A small-molecule ligand and the protein it binds are described below.
Small molecule (SMILES): O=c1ccn([C@@H]2O[C@H](CO[P](=O)(O)O[C@H]3[C@@H](O)[C@H](n4ccc(=O)[nH]c4=O)O[C@@H]3CO[P](=O)(O)O[C@H]3[C@@H](O)[C@H](n4ccc(=O)[nH]c4=O)O[C@@H]3COP(=O)=O)[C@@H](OP(=O)(O)O)[C@H]2O)c(=O)[nH]1

Binding-site contacts:
Ligand atom C2' contacts residue VAL7 of chain 1.C at 3.6 Å (hydrophobic).
Ligand atom C2 contacts residue CYS9 of chain 1.C at 3.6 Å (hydrophobic).
Ligand atom OP2 contacts residue VAL7 of chain 1.C at 3.0 Å (h-bond).
Ligand atom C6 contacts residue THR75 of chain 1.C at 3.6 Å.
Ligand atom C4 contacts residue THR75 of chain 1.C at 3.3 Å.
Ligand atom O2 contacts residue ILE71 of chain 1.C at 3.5 Å.
Ligand atom O4 contacts residue PRO14 of chain 1.A at 3.2 Å.
Ligand atom O2' contacts residue VAL7 of chain 1.C at 2.7 Å (h-bond).
Ligand atom C2 contacts residue VAL70 of chain 1.C at 3.5 Å (hydrophobic).
Ligand atom N3 contacts residue ASP57 of chain 1.A at 2.7 Å (salt-bridge).
Ligand atom OP2 contacts residue THR6 of chain 1.C at 3.5 Å.
Ligand atom OP1 contacts residue LYS69 of chain 1.C at 3.1 Å (salt-bridge).
Ligand atom N3 contacts residue CYS9 of chain 1.C at 2.8 Å (h-bond).
Ligand atom O4 contacts residue THR75 of chain 1.C at 2.6 Å (h-bond).
Ligand atom OP2 contacts residue ARG55 of chain 1.A at 2.8 Å (salt-bridge).
Ligand atom OP1 contacts residue ARG55 of chain 1.A at 2.8 Å (salt-bridge).
Ligand atom N3 contacts residue VAL70 of chain 1.C at 2.8 Å (h-bond).
Ligand atom O4 contacts residue LEU72 of chain 1.C at 3.0 Å (h-bond).
Ligand atom OP1 contacts residue GLN54 of chain 1.A at 3.0 Å (h-bond).
Ligand atom O2 contacts residue ASP57 of chain 1.A at 3.5 Å (salt-bridge).
Ligand atom O2' contacts residue GLN54 of chain 1.A at 2.8 Å (h-bond).
Ligand atom P contacts residue ARG55 of chain 1.A at 3.6 Å.
Ligand atom OP2 contacts residue LYS69 of chain 1.C at 2.7 Å (salt-bridge).
Ligand atom OP1 contacts residue THR6 of chain 1.C at 3.6 Å.
Ligand atom O2 contacts residue PHE8 of chain 1.C at 3.4 Å.
Ligand atom C2 contacts residue ASP57 of chain 1.A at 3.5 Å.
Ligand atom C4 contacts residue ASP57 of chain 1.A at 3.4 Å.
Ligand atom O4 contacts residue GLY79 of chain 1.C at 3.5 Å.
Ligand atom C2' contacts residue GLN54 of chain 1.A at 3.6 Å.
Ligand atom O2 contacts residue VAL70 of chain 1.C at 3.2 Å (h-bond).
Ligand atom O4 contacts residue ASP57 of chain 1.A at 3.3 Å (salt-bridge).
Ligand atom O3' contacts residue VAL7 of chain 1.C at 3.1 Å (h-bond).
Ligand atom O2' contacts residue PRO14 of chain 1.A at 3.2 Å.
Ligand atom C5 contacts residue THR75 of chain 1.C at 3.5 Å.
Ligand atom O2 contacts residue CYS9 of chain 1.C at 2.9 Å (h-bond).
Ligand atom O2' contacts residue PHE8 of chain 1.C at 3.4 Å.
Ligand atom N3 contacts residue LEU76 of chain 1.C at 3.5 Å.
Ligand atom O4' contacts residue ILE71 of chain 1.C at 3.6 Å.
Ligand atom O5' contacts residue LYS69 of chain 1.C at 3.5 Å (salt-bridge).
Ligand atom C6 contacts residue VAL105 of chain 1.C at 3.6 Å (hydrophobic).

Sequence of chain 1.A:
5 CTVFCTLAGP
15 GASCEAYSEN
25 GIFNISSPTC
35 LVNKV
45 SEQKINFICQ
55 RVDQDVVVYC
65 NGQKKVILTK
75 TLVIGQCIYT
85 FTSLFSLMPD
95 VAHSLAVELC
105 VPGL

Sequence of chain 1.C:
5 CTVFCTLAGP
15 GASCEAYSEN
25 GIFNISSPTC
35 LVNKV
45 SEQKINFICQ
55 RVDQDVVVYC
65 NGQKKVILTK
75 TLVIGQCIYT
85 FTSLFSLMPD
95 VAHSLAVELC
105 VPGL